Binding-site contacts:
Ligand atom C5 contacts residue SER72 of chain 1.C at 2.9 Å.
Ligand atom C4 contacts residue SER72 of chain 1.C at 3.5 Å.
Ligand atom C3 contacts residue TYR107 of chain 1.D at 3.6 Å (hydrophobic).
Ligand atom C16 contacts residue TRP69 of chain 1.C at 3.4 Å (hydrophobic).
Ligand atom O contacts residue TYR107 of chain 1.D at 2.9 Å (h-bond).
Ligand atom F1 contacts residue TRP197 of chain 1.B at 3.0 Å.
Ligand atom C15 contacts residue LEU60 of chain 1.C at 3.8 Å (hydrophobic).
Ligand atom C6 contacts residue SER72 of chain 1.C at 3.5 Å.
Ligand atom F2 contacts residue TRP197 of chain 1.B at 3.4 Å.
Ligand atom C20 contacts residue TRP196 of chain 1.B at 3.5 Å (hydrophobic).
Ligand atom C19 contacts residue TRP196 of chain 1.B at 3.6 Å (hydrophobic).
Ligand atom C2 contacts residue ARG76 of chain 1.C at 3.4 Å.
Ligand atom C17 contacts residue LEU60 of chain 1.C at 3.3 Å (hydrophobic).
Ligand atom C4 contacts residue ARG76 of chain 1.C at 3.8 Å.
Ligand atom C18 contacts residue TRP69 of chain 1.C at 3.0 Å (hydrophobic).
Ligand atom F3 contacts residue ASP106 of chain 1.D at 3.5 Å.
Ligand atom F2 contacts residue ARG76 of chain 1.C at 3.0 Å.
Ligand atom F2 contacts residue ASP106 of chain 1.D at 3.2 Å.
Ligand atom C12 contacts residue LEU60 of chain 1.C at 3.3 Å (hydrophobic).
Ligand atom C3 contacts residue ARG76 of chain 1.C at 3.8 Å.
Ligand atom F1 contacts residue SER194 of chain 1.B at 3.5 Å.
Ligand atom C19 contacts residue TRP69 of chain 1.C at 3.6 Å (hydrophobic).
Ligand atom C20 contacts residue TRP69 of chain 1.C at 3.5 Å (hydrophobic).
Ligand atom C5 contacts residue ARG76 of chain 1.C at 3.6 Å.
Ligand atom C1 contacts residue TRP197 of chain 1.B at 3.8 Å (hydrophobic).
Ligand atom C16 contacts residue LEU60 of chain 1.C at 3.6 Å (hydrophobic).
Ligand atom C7 contacts residue HIS240 of chain 1.B at 3.4 Å.
Ligand atom O contacts residue TRP197 of chain 1.B at 2.9 Å (h-bond).
Ligand atom C15 contacts residue TRP69 of chain 1.C at 3.5 Å (hydrophobic).
Ligand atom F3 contacts residue HIS240 of chain 1.B at 3.7 Å.
Ligand atom C18 contacts residue LEU60 of chain 1.C at 3.7 Å (hydrophobic).
Ligand atom C6 contacts residue HIS240 of chain 1.B at 3.6 Å.
Ligand atom F3 contacts residue SER194 of chain 1.B at 3.6 Å.
Ligand atom C17 contacts residue TRP69 of chain 1.C at 3.1 Å (hydrophobic).
Ligand atom F2 contacts residue TYR107 of chain 1.D at 3.7 Å.
Ligand atom C8 contacts residue TYR107 of chain 1.D at 3.3 Å (hydrophobic).
Ligand atom C7 contacts residue ARG76 of chain 1.C at 3.4 Å.
Ligand atom C1 contacts residue ARG76 of chain 1.C at 3.7 Å.
Ligand atom F1 contacts residue PRO193 of chain 1.B at 3.3 Å.
Ligand atom C6 contacts residue ARG76 of chain 1.C at 3.5 Å.

Sequence of chain 1.C:
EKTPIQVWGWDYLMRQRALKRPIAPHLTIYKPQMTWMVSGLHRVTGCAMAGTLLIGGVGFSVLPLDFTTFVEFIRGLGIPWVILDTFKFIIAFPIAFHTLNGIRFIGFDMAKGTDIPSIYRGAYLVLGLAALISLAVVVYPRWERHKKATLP

Sequence of chain 1.B:
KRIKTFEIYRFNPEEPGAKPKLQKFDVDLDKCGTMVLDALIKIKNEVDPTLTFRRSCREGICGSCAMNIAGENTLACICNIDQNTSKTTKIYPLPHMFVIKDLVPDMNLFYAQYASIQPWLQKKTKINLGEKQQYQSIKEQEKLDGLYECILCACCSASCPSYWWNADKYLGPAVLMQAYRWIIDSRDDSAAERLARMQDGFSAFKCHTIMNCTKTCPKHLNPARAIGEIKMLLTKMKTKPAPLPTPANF

Sequence of chain 1.D:
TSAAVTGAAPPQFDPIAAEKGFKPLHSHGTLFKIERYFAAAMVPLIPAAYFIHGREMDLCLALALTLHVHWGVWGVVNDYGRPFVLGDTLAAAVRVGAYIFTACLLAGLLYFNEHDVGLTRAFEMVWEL

A protein and the small-molecule ligand that binds it are described below.
Small molecule (SMILES): O=C(Nc1cccc(-c2ccccc2)c1)c1ccccc1C(F)(F)F